Sequence of chain 1.A:
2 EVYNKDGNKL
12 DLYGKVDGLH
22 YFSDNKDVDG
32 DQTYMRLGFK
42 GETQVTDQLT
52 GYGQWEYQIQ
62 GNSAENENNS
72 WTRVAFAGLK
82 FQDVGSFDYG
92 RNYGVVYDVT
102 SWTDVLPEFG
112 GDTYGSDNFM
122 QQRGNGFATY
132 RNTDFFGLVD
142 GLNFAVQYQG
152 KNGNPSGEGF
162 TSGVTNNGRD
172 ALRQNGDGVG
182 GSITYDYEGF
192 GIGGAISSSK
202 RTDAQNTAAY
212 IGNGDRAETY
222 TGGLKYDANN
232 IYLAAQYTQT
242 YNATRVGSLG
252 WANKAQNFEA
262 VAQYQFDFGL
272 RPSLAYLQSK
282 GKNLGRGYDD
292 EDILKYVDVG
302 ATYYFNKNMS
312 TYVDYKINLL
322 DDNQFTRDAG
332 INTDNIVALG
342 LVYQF

Sequence of chain 1.C:
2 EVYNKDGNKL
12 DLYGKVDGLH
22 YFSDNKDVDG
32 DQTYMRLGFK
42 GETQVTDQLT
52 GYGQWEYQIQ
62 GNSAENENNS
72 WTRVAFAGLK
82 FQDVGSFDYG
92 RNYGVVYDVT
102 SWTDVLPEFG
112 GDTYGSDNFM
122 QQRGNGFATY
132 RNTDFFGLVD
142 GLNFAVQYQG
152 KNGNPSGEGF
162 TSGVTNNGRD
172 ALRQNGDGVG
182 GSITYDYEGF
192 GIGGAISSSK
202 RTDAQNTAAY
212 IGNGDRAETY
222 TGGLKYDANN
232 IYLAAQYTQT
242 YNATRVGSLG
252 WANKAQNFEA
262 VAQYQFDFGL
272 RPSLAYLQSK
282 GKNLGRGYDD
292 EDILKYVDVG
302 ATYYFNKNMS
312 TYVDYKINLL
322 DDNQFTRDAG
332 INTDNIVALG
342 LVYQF

Binding-site contacts:
Ligand atom PHC contacts residue LYS201 of chain 1.A at 3.3 Å.
Ligand atom OEC contacts residue ASP178 of chain 1.A at 3.1 Å (salt-bridge).
Ligand atom OHE contacts residue LYS201 of chain 1.A at 3.3 Å.
Ligand atom O7 contacts residue ASP178 of chain 1.A at 3.1 Å (salt-bridge).
Ligand atom CGX contacts residue TYR149 of chain 1.A at 3.8 Å (hydrophobic).
Ligand atom PHC contacts residue ARG217 of chain 1.A at 3.2 Å.
Ligand atom OHJ contacts residue LYS27 of chain 1.C at 2.8 Å.
Ligand atom CEW contacts residue TYR149 of chain 1.A at 3.7 Å (hydrophobic).
Ligand atom OFY contacts residue ARG217 of chain 1.A at 3.3 Å (salt-bridge).
Ligand atom OED contacts residue PHE23 of chain 1.C at 3.7 Å.
Ligand atom O7 contacts residue TYR149 of chain 1.A at 3.4 Å (h-bond).
Ligand atom C8 contacts residue TYR149 of chain 1.A at 3.0 Å (hydrophobic).
Ligand atom CGZ contacts residue VAL147 of chain 1.A at 3.6 Å (hydrophobic).
Ligand atom CHB contacts residue ALA129 of chain 1.A at 3.4 Å (hydrophobic).
Ligand atom CGT contacts residue TYR149 of chain 1.A at 3.7 Å (hydrophobic).
Ligand atom CEB contacts residue LEU342 of chain 1.C at 3.5 Å (hydrophobic).
Ligand atom OHH contacts residue ASP30 of chain 1.C at 3.0 Å (salt-bridge).
Ligand atom CDQ contacts residue PHE23 of chain 1.C at 2.7 Å (hydrophobic).
Ligand atom CDP contacts residue PHE23 of chain 1.C at 3.5 Å (hydrophobic).
Ligand atom CDT contacts residue PHE23 of chain 1.C at 3.1 Å (hydrophobic).
Ligand atom OHH contacts residue LYS27 of chain 1.C at 2.5 Å.
Ligand atom CHB contacts residue PHE88 of chain 1.A at 3.6 Å (hydrophobic).
Ligand atom PHG contacts residue LYS27 of chain 1.C at 3.2 Å.
Ligand atom CFH contacts residue LEU340 of chain 1.C at 3.2 Å (hydrophobic).
Ligand atom OHE contacts residue ARG217 of chain 1.A at 1.9 Å (salt-bridge).
Ligand atom OHD contacts residue LYS201 of chain 1.A at 3.1 Å.
Ligand atom C7 contacts residue TYR149 of chain 1.A at 3.7 Å (hydrophobic).
Ligand atom CGU contacts residue VAL180 of chain 1.A at 3.6 Å (hydrophobic).
Ligand atom CDR contacts residue PHE23 of chain 1.C at 3.2 Å (hydrophobic).
Ligand atom O4 contacts residue ARG217 of chain 1.A at 3.7 Å.
Ligand atom CFK contacts residue ARG217 of chain 1.A at 3.3 Å.
Ligand atom OBL contacts residue ASP204 of chain 1.A at 3.0 Å (salt-bridge).
Ligand atom CHB contacts residue TYR131 of chain 1.A at 3.6 Å (hydrophobic).
Ligand atom CFL contacts residue ARG217 of chain 1.A at 2.8 Å.
Ligand atom O4 contacts residue LYS201 of chain 1.A at 2.9 Å.
Ligand atom CEX contacts residue TYR149 of chain 1.A at 3.8 Å (hydrophobic).
Ligand atom CBK contacts residue LYS152 of chain 1.A at 3.7 Å.
Ligand atom CGV contacts residue VAL147 of chain 1.A at 3.7 Å (hydrophobic).
Ligand atom CGY contacts residue VAL147 of chain 1.A at 2.8 Å (hydrophobic).
Ligand atom CDS contacts residue PHE23 of chain 1.C at 3.2 Å (hydrophobic).

The small molecule below binds the protein below.
Small molecule (SMILES): CCCCCCCCCCCCCC(=O)O[C@H](CCCCCCCCCCC)CC(=O)O[C@@H]1[C@@H](NC(=O)C[C@@H](CCCCCCCCCCC)OC(=O)CCCCCCCCCCC)[C@H](OC[C@H]2O[C@H](OP(=O)(O)O)[C@H](NC(=O)C[C@H](O)CCCCCCCCCCC)[C@@H](OC(=O)C[C@H](O)CCCCCCCCCCC)[C@@H]2O)O[C@H](CO[C@]2(C(=O)O)C[C@@H](O[C@]3(C(=O)O)C[C@@H](O)[C@@H](O)[C@@H]([C@H](O)CO)O3)[C@@H](O)[C@@H]([C@H](O)CO)O2)[C@H]1OP(=O)(O)O